This protein binds this small molecule.
Small molecule (SMILES): CC(=O)N[C@H]1[C@H](O[C@H]2[C@H](O)[C@@H](NC(C)=O)CO[C@@H]2CO)O[C@H](CO)[C@@H](O)[C@@H]1O

Binding-site contacts:
Ligand atom O7 contacts residue ASN252 of chain 2.A at 3.9 Å.
Ligand atom C8 contacts residue PHE302 of chain 2.A at 4.0 Å (hydrophobic).
Ligand atom O5 contacts residue ASN252 of chain 2.A at 2.2 Å (h-bond).
Ligand atom C3 contacts residue ASN252 of chain 2.A at 3.8 Å.
Ligand atom C5 contacts residue ASN252 of chain 2.A at 3.5 Å.
Ligand atom C7 contacts residue ASN252 of chain 2.A at 3.7 Å.
Ligand atom O7 contacts residue LYS312 of chain 2.A at 3.5 Å (salt-bridge).
Ligand atom C1 contacts residue ASN252 of chain 2.A at 1.4 Å.
Ligand atom N2 contacts residue ASN252 of chain 2.A at 3.0 Å (h-bond).
Ligand atom O7 contacts residue TYR249 of chain 2.A at 3.4 Å.
Ligand atom C8 contacts residue PRO304 of chain 2.A at 4.0 Å (hydrophobic).
Ligand atom C8 contacts residue TYR249 of chain 2.A at 3.6 Å (hydrophobic).
Ligand atom C4 contacts residue ASN252 of chain 2.A at 4.2 Å.
Ligand atom C2 contacts residue ASN252 of chain 2.A at 2.5 Å.
Ligand atom C7 contacts residue TYR249 of chain 2.A at 3.9 Å (hydrophobic).

Sequence of chain 2.A:
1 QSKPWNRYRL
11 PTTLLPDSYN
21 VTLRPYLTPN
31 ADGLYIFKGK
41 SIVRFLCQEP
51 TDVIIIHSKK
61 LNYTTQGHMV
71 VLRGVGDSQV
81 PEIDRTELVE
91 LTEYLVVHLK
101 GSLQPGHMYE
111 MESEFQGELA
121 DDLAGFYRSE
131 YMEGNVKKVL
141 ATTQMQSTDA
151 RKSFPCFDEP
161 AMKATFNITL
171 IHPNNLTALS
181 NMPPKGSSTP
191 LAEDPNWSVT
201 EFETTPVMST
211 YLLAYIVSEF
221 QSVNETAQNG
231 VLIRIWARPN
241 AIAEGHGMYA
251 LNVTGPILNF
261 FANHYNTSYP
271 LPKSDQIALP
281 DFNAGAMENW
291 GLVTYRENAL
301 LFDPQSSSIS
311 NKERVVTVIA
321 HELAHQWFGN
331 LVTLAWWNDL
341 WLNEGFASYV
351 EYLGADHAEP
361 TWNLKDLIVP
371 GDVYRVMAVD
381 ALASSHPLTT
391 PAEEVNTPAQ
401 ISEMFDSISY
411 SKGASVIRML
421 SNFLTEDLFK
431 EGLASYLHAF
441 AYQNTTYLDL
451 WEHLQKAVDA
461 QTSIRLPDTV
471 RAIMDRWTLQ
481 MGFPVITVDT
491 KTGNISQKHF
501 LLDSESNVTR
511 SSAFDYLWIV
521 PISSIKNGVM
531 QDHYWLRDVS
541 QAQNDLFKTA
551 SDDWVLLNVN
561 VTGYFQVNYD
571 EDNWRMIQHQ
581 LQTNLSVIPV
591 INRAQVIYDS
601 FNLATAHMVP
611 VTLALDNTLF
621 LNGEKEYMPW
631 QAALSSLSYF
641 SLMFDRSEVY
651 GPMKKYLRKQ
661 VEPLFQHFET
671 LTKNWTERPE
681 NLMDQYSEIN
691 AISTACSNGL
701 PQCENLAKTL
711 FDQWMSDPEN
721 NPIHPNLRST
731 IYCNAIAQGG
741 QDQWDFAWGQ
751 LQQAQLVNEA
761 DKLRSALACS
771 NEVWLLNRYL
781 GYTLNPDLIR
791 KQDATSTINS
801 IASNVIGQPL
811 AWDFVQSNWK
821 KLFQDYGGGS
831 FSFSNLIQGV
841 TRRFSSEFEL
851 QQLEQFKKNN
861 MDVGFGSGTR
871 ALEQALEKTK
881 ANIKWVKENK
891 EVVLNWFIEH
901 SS